Sequence of chain 1.B:
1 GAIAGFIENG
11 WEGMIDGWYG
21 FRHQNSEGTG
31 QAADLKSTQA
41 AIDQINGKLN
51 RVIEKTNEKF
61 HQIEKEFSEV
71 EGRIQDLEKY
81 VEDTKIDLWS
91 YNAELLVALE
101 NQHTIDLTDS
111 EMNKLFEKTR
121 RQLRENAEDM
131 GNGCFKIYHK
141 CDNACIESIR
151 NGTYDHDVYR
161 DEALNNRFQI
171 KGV

Sequence of chain 1.A:
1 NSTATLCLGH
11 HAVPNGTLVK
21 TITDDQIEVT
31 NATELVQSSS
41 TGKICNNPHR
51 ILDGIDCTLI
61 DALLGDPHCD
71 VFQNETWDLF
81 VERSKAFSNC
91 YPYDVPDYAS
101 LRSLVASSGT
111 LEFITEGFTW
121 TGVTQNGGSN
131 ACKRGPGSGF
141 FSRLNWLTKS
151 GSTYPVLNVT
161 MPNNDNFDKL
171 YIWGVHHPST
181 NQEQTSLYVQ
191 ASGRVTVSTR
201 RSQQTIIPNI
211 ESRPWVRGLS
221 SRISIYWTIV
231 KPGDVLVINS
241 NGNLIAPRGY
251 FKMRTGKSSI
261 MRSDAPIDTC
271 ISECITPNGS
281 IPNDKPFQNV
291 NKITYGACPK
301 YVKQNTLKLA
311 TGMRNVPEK

Binding-site contacts:
Ligand atom C4 contacts residue ASN278 of chain 1.A at 4.2 Å.
Ligand atom O5 contacts residue ASN278 of chain 1.A at 2.3 Å (h-bond).
Ligand atom C2 contacts residue ASN278 of chain 1.A at 2.5 Å.
Ligand atom N2 contacts residue VAL290 of chain 1.A at 3.5 Å (h-bond).
Ligand atom C7 contacts residue VAL290 of chain 1.A at 4.0 Å (hydrophobic).
Ligand atom O7 contacts residue VAL290 of chain 1.A at 4.3 Å.
Ligand atom C5 contacts residue ASN291 of chain 1.A at 4.3 Å.
Ligand atom O5 contacts residue ASN291 of chain 1.A at 4.1 Å.
Ligand atom C1 contacts residue ASN291 of chain 1.A at 4.1 Å.
Ligand atom C1 contacts residue ASN278 of chain 1.A at 1.4 Å.
Ligand atom O6 contacts residue ASN291 of chain 1.A at 3.9 Å.
Ligand atom C5 contacts residue ASN278 of chain 1.A at 3.6 Å.
Ligand atom C2 contacts residue VAL290 of chain 1.A at 4.2 Å (hydrophobic).
Ligand atom C3 contacts residue ASN278 of chain 1.A at 3.8 Å.
Ligand atom N2 contacts residue ASN278 of chain 1.A at 3.0 Å (h-bond).
Ligand atom C7 contacts residue ASN278 of chain 1.A at 3.2 Å.
Ligand atom O6 contacts residue GLU66 of chain 1.B at 4.1 Å.
Ligand atom C8 contacts residue SER38 of chain 1.A at 4.0 Å.
Ligand atom C8 contacts residue ASN278 of chain 1.A at 4.4 Å.
Ligand atom C8 contacts residue VAL290 of chain 1.A at 3.8 Å (hydrophobic).
Ligand atom C1 contacts residue VAL290 of chain 1.A at 3.8 Å (hydrophobic).
Ligand atom O7 contacts residue ASN278 of chain 1.A at 2.9 Å (h-bond).

This small molecule binds to this protein.
Small molecule (SMILES): CC(=O)N[C@@H]1[C@@H](O)[C@H](O)[C@@H](CO)O[C@H]1O